Sequence of chain 3.B:
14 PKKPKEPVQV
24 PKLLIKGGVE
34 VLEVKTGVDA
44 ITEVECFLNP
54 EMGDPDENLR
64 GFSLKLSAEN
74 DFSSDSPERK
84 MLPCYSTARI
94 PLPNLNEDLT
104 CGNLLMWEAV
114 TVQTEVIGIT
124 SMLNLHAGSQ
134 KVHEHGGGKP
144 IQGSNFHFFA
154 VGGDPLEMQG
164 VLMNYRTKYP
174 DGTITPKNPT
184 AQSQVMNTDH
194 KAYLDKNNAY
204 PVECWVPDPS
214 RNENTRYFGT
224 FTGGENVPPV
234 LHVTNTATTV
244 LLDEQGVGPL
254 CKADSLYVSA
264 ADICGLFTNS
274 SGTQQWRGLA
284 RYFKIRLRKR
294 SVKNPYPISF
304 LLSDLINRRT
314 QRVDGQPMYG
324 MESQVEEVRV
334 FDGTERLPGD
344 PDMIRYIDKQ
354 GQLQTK

Binding-site contacts:
Ligand atom O1A contacts residue THR276 of chain 3.C at 2.3 Å (h-bond).
Ligand atom O1A contacts residue LYS68 of chain 3.C at 2.8 Å.
Ligand atom C9 contacts residue LEU67 of chain 3.C at 4.1 Å (hydrophobic).
Ligand atom C1 contacts residue LYS68 of chain 3.C at 3.6 Å.
Ligand atom O7 contacts residue LEU62 of chain 3.C at 4.0 Å.
Ligand atom C11 contacts residue GLN278 of chain 3.C at 3.5 Å.
Ligand atom C11 contacts residue PHE75 of chain 3.D at 3.3 Å (hydrophobic).
Ligand atom O10 contacts residue PHE75 of chain 3.D at 3.8 Å.
Ligand atom O9 contacts residue GLN278 of chain 3.C at 3.9 Å.
Ligand atom C1 contacts residue THR276 of chain 3.C at 3.2 Å.
Ligand atom N5 contacts residue ASN272 of chain 3.C at 3.2 Å (h-bond).
Ligand atom C5 contacts residue ASN272 of chain 3.C at 4.1 Å.
Ligand atom C1 contacts residue SER274 of chain 3.C at 4.1 Å.
Ligand atom O8 contacts residue GLN278 of chain 3.C at 3.4 Å (h-bond).
Ligand atom O1B contacts residue LYS68 of chain 3.C at 3.9 Å.
Ligand atom O8 contacts residue THR276 of chain 3.C at 3.6 Å.
Ligand atom C11 contacts residue PHE65 of chain 3.C at 3.4 Å (hydrophobic).
Ligand atom O1A contacts residue ASN272 of chain 3.C at 3.6 Å (h-bond).
Ligand atom O8 contacts residue ASN272 of chain 3.C at 3.4 Å (h-bond).
Ligand atom C6 contacts residue LYS68 of chain 3.C at 4.2 Å.
Ligand atom O9 contacts residue LYS68 of chain 3.C at 2.9 Å (salt-bridge).
Ligand atom C11 contacts residue HIS138 of chain 3.B at 3.1 Å.
Ligand atom O8 contacts residue LYS68 of chain 3.C at 3.4 Å.
Ligand atom C8 contacts residue GLN278 of chain 3.C at 3.6 Å.
Ligand atom C10 contacts residue ASN272 of chain 3.C at 3.9 Å.
Ligand atom C1 contacts residue ASN272 of chain 3.C at 4.1 Å.
Ligand atom N5 contacts residue GLN278 of chain 3.C at 3.7 Å.
Ligand atom C10 contacts residue GLN278 of chain 3.C at 4.0 Å.
Ligand atom C11 contacts residue SER274 of chain 3.C at 4.1 Å.
Ligand atom C6 contacts residue ASN272 of chain 3.C at 3.7 Å.
Ligand atom C7 contacts residue GLN278 of chain 3.C at 3.8 Å.
Ligand atom C10 contacts residue PHE75 of chain 3.D at 4.1 Å (hydrophobic).
Ligand atom O1B contacts residue THR276 of chain 3.C at 3.5 Å (h-bond).
Ligand atom C9 contacts residue GLN278 of chain 3.C at 3.1 Å.
Ligand atom C11 contacts residue PHE270 of chain 3.C at 3.8 Å (hydrophobic).
Ligand atom O1B contacts residue SER274 of chain 3.C at 2.9 Å (h-bond).
Ligand atom C9 contacts residue LYS68 of chain 3.C at 3.8 Å.
Ligand atom C11 contacts residue THR276 of chain 3.C at 3.3 Å.
Ligand atom O9 contacts residue LEU67 of chain 3.C at 3.4 Å.
Ligand atom C11 contacts residue ASN272 of chain 3.C at 3.6 Å.

A protein and the small-molecule ligand that binds it are described below.
Small molecule (SMILES): CC(=O)N[C@H]1[C@H]([C@H](O)[C@H](O)CO)O[C@@](O[C@H](CO)[C@@H](O)[C@@H]2O[C@@H](C(=O)O)C[C@H](O)[C@H]2NC(C)=O)(C(=O)O)C[C@@H]1O

Sequence of chain 3.C:
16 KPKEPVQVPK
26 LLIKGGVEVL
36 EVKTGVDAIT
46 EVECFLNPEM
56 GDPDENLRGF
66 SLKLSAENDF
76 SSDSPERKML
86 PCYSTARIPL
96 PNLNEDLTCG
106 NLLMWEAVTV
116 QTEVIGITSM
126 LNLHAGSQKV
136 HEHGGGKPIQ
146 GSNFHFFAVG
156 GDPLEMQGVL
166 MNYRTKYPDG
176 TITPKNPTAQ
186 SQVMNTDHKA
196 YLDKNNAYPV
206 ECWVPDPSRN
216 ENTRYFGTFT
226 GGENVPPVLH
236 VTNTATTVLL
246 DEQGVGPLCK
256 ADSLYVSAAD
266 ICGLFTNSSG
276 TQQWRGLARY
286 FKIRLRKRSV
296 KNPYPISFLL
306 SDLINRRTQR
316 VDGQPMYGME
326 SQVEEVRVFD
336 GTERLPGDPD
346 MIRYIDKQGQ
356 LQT

Sequence of chain 3.D:
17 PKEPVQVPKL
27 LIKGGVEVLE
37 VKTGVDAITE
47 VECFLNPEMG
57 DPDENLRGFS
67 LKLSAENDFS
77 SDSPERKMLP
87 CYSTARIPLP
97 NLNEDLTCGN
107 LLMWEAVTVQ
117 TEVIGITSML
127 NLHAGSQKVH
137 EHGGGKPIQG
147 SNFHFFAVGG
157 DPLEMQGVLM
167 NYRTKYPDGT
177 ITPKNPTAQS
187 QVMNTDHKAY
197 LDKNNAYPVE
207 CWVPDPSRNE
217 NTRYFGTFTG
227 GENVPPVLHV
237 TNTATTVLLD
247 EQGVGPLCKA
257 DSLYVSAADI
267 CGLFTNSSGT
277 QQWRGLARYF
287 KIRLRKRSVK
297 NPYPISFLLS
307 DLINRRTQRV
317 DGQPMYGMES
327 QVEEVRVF